Sequence of chain 1.F:
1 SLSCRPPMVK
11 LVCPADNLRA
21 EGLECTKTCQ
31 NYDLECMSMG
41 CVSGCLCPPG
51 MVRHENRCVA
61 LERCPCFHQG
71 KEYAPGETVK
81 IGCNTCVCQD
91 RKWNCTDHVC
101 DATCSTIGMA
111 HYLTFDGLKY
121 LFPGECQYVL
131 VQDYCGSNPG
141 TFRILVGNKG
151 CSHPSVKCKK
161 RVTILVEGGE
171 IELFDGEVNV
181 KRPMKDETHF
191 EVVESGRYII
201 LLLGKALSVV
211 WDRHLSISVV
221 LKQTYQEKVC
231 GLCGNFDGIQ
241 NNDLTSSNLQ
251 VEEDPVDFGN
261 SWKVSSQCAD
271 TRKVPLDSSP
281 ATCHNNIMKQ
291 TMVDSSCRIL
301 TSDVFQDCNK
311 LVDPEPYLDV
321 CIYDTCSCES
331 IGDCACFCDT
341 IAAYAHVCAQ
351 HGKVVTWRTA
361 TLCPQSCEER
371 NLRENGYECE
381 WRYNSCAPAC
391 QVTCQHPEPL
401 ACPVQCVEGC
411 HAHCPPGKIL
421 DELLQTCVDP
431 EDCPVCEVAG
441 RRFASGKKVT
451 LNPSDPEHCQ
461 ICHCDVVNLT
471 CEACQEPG

This protein binds this small molecule.
Small molecule (SMILES): CC(=O)N[C@@H]1[C@@H](O)[C@H](O)[C@@H](CO)O[C@H]1O

Binding-site contacts:
Ligand atom O6 contacts residue PRO388 of chain 1.F at 3.6 Å.
Ligand atom C2 contacts residue ASN384 of chain 1.F at 2.5 Å.
Ligand atom O7 contacts residue ASN384 of chain 1.F at 3.3 Å (h-bond).
Ligand atom C5 contacts residue ASN384 of chain 1.F at 3.6 Å.
Ligand atom C1 contacts residue ASN384 of chain 1.F at 1.4 Å.
Ligand atom C6 contacts residue ALA387 of chain 1.F at 4.1 Å (hydrophobic).
Ligand atom N2 contacts residue ASN384 of chain 1.F at 3.0 Å (h-bond).
Ligand atom O5 contacts residue ASN384 of chain 1.F at 2.3 Å (h-bond).
Ligand atom C4 contacts residue ASN384 of chain 1.F at 4.2 Å.
Ligand atom C7 contacts residue ASN384 of chain 1.F at 3.3 Å.
Ligand atom O5 contacts residue ALA387 of chain 1.F at 3.9 Å.
Ligand atom C6 contacts residue CYS386 of chain 1.F at 4.5 Å (hydrophobic).
Ligand atom O7 contacts residue ARG382 of chain 1.F at 4.1 Å.
Ligand atom C8 contacts residue ASN384 of chain 1.F at 4.4 Å.
Ligand atom C6 contacts residue PRO388 of chain 1.F at 3.5 Å (hydrophobic).
Ligand atom C3 contacts residue ASN384 of chain 1.F at 3.8 Å.